A protein and the small-molecule ligand that binds it are described below.
Small molecule (SMILES): [H]/N=C(\N)c1cccc(C[C@H](NS(=O)(=O)c2cccc(-c3ccc(CO)c(F)c3)c2)C(=O)N2CCC(NC(=O)NC(C)(C)C)CC2)c1

Binding-site contacts:
Ligand atom C16 contacts residue SER195 of chain 1.A at 3.1 Å.
Ligand atom N4 contacts residue GLY227 of chain 1.A at 3.4 Å.
Ligand atom C14 contacts residue GLY219 of chain 1.A at 3.6 Å.
Ligand atom C15 contacts residue GLY217 of chain 1.A at 3.6 Å.
Ligand atom S contacts residue GLY217 of chain 1.A at 3.6 Å.
Ligand atom C9 contacts residue HIS63 of chain 1.A at 3.7 Å.
Ligand atom C26 contacts residue TRP216 of chain 1.A at 3.7 Å (hydrophobic).
Ligand atom C15 contacts residue TRP216 of chain 1.A at 3.7 Å (hydrophobic).
Ligand atom N3 contacts residue ASP194 of chain 1.A at 2.9 Å (salt-bridge).
Ligand atom C3 contacts residue HIS63 of chain 1.A at 3.5 Å.
Ligand atom N3 contacts residue GLY219 of chain 1.A at 2.7 Å (h-bond).
Ligand atom C32 contacts residue GLY217 of chain 1.A at 3.6 Å.
Ligand atom O3 contacts residue GLY219 of chain 1.A at 2.9 Å (h-bond).
Ligand atom C1 contacts residue TFA1 of chain 1.B at 3.8 Å.
Ligand atom C18 contacts residue SER200 of chain 1.A at 3.5 Å.
Ligand atom F contacts residue ASN102 of chain 1.A at 3.3 Å.
Ligand atom C17 contacts residue TRP216 of chain 1.A at 3.7 Å (hydrophobic).
Ligand atom O4 contacts residue DMS1 of chain 1.D at 3.5 Å.
Ligand atom C12 contacts residue GLN197 of chain 1.A at 3.5 Å.
Ligand atom N3 contacts residue CYS220 of chain 1.A at 3.7 Å.
Ligand atom C30 contacts residue LEU104 of chain 1.A at 3.5 Å (hydrophobic).
Ligand atom N3 contacts residue SER195 of chain 1.A at 3.4 Å (h-bond).
Ligand atom O contacts residue TRP216 of chain 1.A at 3.3 Å.
Ligand atom N3 contacts residue GLY217 of chain 1.A at 3.6 Å.
Ligand atom C29 contacts residue THR103 of chain 1.A at 3.5 Å.
Ligand atom C15 contacts residue SER195 of chain 1.A at 3.7 Å.
Ligand atom C7 contacts residue HIS63 of chain 1.A at 3.3 Å.
Ligand atom N5 contacts residue GLY217 of chain 1.A at 3.1 Å (h-bond).
Ligand atom O contacts residue GLY217 of chain 1.A at 3.0 Å (h-bond).
Ligand atom C13 contacts residue GLN197 of chain 1.A at 3.6 Å.
Ligand atom C10 contacts residue SER215 of chain 1.A at 3.1 Å.
Ligand atom O3 contacts residue GLY217 of chain 1.A at 3.2 Å (h-bond).
Ligand atom N4 contacts residue SER195 of chain 1.A at 3.0 Å (h-bond).
Ligand atom C16 contacts residue ASP194 of chain 1.A at 3.6 Å.
Ligand atom C27 contacts residue TRP216 of chain 1.A at 3.1 Å (hydrophobic).
Ligand atom F contacts residue LEU104 of chain 1.A at 3.2 Å.
Ligand atom O2 contacts residue GLN178 of chain 1.A at 2.8 Å (h-bond).
Ligand atom C1 contacts residue GLN197 of chain 1.A at 3.8 Å.
Ligand atom N4 contacts residue ASP194 of chain 1.A at 2.9 Å (salt-bridge).
Ligand atom C19 contacts residue SER200 of chain 1.A at 3.6 Å.

Sequence of chain 1.A:
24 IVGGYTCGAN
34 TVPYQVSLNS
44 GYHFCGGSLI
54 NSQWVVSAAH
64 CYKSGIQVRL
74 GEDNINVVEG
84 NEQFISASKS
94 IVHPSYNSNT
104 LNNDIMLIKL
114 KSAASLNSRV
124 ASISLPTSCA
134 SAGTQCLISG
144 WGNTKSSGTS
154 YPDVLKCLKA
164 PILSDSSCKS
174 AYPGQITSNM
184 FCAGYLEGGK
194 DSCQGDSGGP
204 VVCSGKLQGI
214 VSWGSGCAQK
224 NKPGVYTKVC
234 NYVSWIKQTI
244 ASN